Sequence of chain 1.A:
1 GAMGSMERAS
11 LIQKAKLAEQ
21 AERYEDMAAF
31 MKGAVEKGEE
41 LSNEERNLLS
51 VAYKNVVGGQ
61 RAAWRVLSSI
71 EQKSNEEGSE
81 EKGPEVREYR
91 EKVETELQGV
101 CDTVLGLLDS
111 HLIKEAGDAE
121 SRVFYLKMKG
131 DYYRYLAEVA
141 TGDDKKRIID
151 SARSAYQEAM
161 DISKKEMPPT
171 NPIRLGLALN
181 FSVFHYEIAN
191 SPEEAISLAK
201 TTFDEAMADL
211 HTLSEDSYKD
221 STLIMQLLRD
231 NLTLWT

Sequence of chain 1.B:
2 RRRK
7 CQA

A small-molecule ligand and the protein it binds are described below.
Small molecule (SMILES): CN(CCS)C(=O)c1cccc(C=O)c1

Binding-site contacts:
Ligand atom C8 contacts residue LYS127 of chain 1.A at 2.8 Å.
Ligand atom C10 contacts residue CYS7 of chain 1.B at 3.8 Å (hydrophobic).
Ligand atom C4 contacts residue ILE224 of chain 1.A at 4.0 Å (hydrophobic).
Ligand atom C7 contacts residue LYS127 of chain 1.A at 4.2 Å.
Ligand atom C9 contacts residue ILE173 of chain 1.A at 4.2 Å (hydrophobic).
Ligand atom C1 contacts residue LEU223 of chain 1.A at 3.9 Å (hydrophobic).
Ligand atom C10 contacts residue GLY176 of chain 1.A at 4.1 Å.
Ligand atom C3 contacts residue LEU227 of chain 1.A at 4.3 Å (hydrophobic).
Ligand atom C1 contacts residue ILE224 of chain 1.A at 3.9 Å (hydrophobic).
Ligand atom N1 contacts residue ILE224 of chain 1.A at 4.1 Å.
Ligand atom C2 contacts residue GLN8 of chain 1.B at 3.2 Å.
Ligand atom O1 contacts residue PRO172 of chain 1.A at 3.5 Å.
Ligand atom C8 contacts residue CYS7 of chain 1.B at 4.2 Å (hydrophobic).
Ligand atom C6 contacts residue ASN47 of chain 1.A at 3.6 Å.
Ligand atom C8 contacts residue PHE124 of chain 1.A at 3.6 Å (hydrophobic).
Ligand atom S1 contacts residue ILE224 of chain 1.A at 3.9 Å.
Ligand atom S1 contacts residue GLY176 of chain 1.A at 3.7 Å.
Ligand atom C11 contacts residue ILE173 of chain 1.A at 4.3 Å (hydrophobic).
Ligand atom C10 contacts residue ILE173 of chain 1.A at 3.7 Å (hydrophobic).
Ligand atom N1 contacts residue CYS7 of chain 1.B at 4.2 Å.
Ligand atom C6 contacts residue ALA9 of chain 1.B at 3.9 Å (hydrophobic).
Ligand atom C10 contacts residue PRO172 of chain 1.A at 4.2 Å (hydrophobic).
Ligand atom O1 contacts residue ILE224 of chain 1.A at 3.8 Å.
Ligand atom C5 contacts residue CYS7 of chain 1.B at 3.9 Å (hydrophobic).
Ligand atom C7 contacts residue ALA9 of chain 1.B at 3.6 Å (hydrophobic).
Ligand atom C2 contacts residue CYS7 of chain 1.B at 3.3 Å (hydrophobic).
Ligand atom C2 contacts residue ALA9 of chain 1.B at 4.0 Å (hydrophobic).
Ligand atom C3 contacts residue ILE224 of chain 1.A at 4.3 Å (hydrophobic).
Ligand atom C3 contacts residue CYS7 of chain 1.B at 3.0 Å (hydrophobic).
Ligand atom C10 contacts residue LYS127 of chain 1.A at 1.4 Å.
Ligand atom C11 contacts residue PRO172 of chain 1.A at 3.7 Å (hydrophobic).
Ligand atom S1 contacts residue CYS7 of chain 1.B at 2.0 Å (h-bond).
Ligand atom C11 contacts residue CYS7 of chain 1.B at 3.3 Å (hydrophobic).
Ligand atom C11 contacts residue LYS127 of chain 1.A at 3.7 Å.
Ligand atom C9 contacts residue CYS7 of chain 1.B at 3.5 Å (hydrophobic).
Ligand atom C7 contacts residue ASN47 of chain 1.A at 3.5 Å.
Ligand atom C10 contacts residue LEU177 of chain 1.A at 4.2 Å (hydrophobic).
Ligand atom C9 contacts residue LYS127 of chain 1.A at 2.5 Å.
Ligand atom C3 contacts residue GLN8 of chain 1.B at 3.7 Å.
Ligand atom C7 contacts residue PHE124 of chain 1.A at 3.7 Å (hydrophobic).